Sequence of chain 1.B:
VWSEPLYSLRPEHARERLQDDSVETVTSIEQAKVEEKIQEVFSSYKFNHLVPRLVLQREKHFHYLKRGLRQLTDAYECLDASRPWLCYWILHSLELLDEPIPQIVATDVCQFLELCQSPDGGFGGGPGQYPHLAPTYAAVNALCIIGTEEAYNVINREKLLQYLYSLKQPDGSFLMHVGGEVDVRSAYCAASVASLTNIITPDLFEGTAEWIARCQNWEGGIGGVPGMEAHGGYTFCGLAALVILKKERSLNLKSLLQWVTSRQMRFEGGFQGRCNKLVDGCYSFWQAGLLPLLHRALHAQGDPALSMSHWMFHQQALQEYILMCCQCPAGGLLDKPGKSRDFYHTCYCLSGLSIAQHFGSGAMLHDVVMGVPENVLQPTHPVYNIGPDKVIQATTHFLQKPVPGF

Binding-site contacts:
Ligand atom CAO contacts residue TYR361 of chain 1.B at 3.8 Å (hydrophobic).
Ligand atom NBC contacts residue ASP297 of chain 1.B at 3.2 Å (salt-bridge).
Ligand atom FAH contacts residue TYR154 of chain 1.B at 3.5 Å.
Ligand atom OAE contacts residue ARG202 of chain 1.B at 3.1 Å (salt-bridge).
Ligand atom OAD contacts residue TRP303 of chain 1.B at 3.2 Å.
Ligand atom CBR contacts residue CYS206 of chain 1.B at 3.7 Å (hydrophobic).
Ligand atom NBC contacts residue CYS299 of chain 1.B at 3.5 Å (h-bond).
Ligand atom OAE contacts residue CYS254 of chain 1.B at 3.4 Å (h-bond).
Ligand atom FAI contacts residue ARG202 of chain 1.B at 3.5 Å.
Ligand atom FAJ contacts residue CYS206 of chain 1.B at 3.4 Å.
Ligand atom OAD contacts residue TYR154 of chain 1.B at 3.8 Å.
Ligand atom CAK contacts residue TYR361 of chain 1.B at 3.4 Å (hydrophobic).
Ligand atom CAW contacts residue ZN1 of chain 1.C at 2.7 Å.
Ligand atom CAV contacts residue TYR361 of chain 1.B at 3.5 Å (hydrophobic).
Ligand atom CAX contacts residue TYR361 of chain 1.B at 3.7 Å (hydrophobic).
Ligand atom CAO contacts residue TRP303 of chain 1.B at 3.7 Å (hydrophobic).
Ligand atom FAH contacts residue TRP102 of chain 1.B at 3.2 Å.
Ligand atom FAJ contacts residue CYS254 of chain 1.B at 3.6 Å.
Ligand atom NAC contacts residue TYR361 of chain 1.B at 3.8 Å.
Ligand atom FAJ contacts residue ARG202 of chain 1.B at 3.6 Å.
Ligand atom CAV contacts residue HIS362 of chain 1.B at 3.5 Å.
Ligand atom NAC contacts residue ASP359 of chain 1.B at 3.7 Å.
Ligand atom CAP contacts residue TRP102 of chain 1.B at 3.7 Å (hydrophobic).
Ligand atom NBC contacts residue ZN1 of chain 1.C at 1.9 Å.
Ligand atom CBF contacts residue TYR361 of chain 1.B at 3.4 Å (hydrophobic).
Ligand atom NAC contacts residue LEU96 of chain 1.B at 3.5 Å.
Ligand atom FAJ contacts residue TYR205 of chain 1.B at 3.4 Å.
Ligand atom OBE contacts residue TRP102 of chain 1.B at 3.2 Å.
Ligand atom CAO contacts residue ARG202 of chain 1.B at 3.5 Å.
Ligand atom CAX contacts residue TRP106 of chain 1.B at 3.7 Å (hydrophobic).
Ligand atom CAM contacts residue TYR361 of chain 1.B at 3.5 Å (hydrophobic).
Ligand atom NBC contacts residue HIS362 of chain 1.B at 3.1 Å (h-bond).
Ligand atom FAH contacts residue CYS206 of chain 1.B at 3.1 Å.
Ligand atom CAB contacts residue FPP1 of chain 1.E at 3.2 Å.
Ligand atom SBS contacts residue TRP303 of chain 1.B at 3.6 Å.
Ligand atom CAM contacts residue ARG202 of chain 1.B at 3.1 Å.
Ligand atom OAE contacts residue TRP303 of chain 1.B at 3.2 Å.
Ligand atom CAV contacts residue ZN1 of chain 1.C at 3.0 Å.
Ligand atom CAK contacts residue ASP359 of chain 1.B at 3.8 Å.
Ligand atom CAW contacts residue ASP297 of chain 1.B at 3.0 Å.

The small molecule below binds the protein below.
Small molecule (SMILES): COc1ccc(S(=O)(=O)N2Cc3cc(C#N)ccc3N(Cc3cncn3C)C[C@H]2Cc2ccc(OS(=O)(=O)C(F)(F)F)cc2)cc1